This protein binds this small molecule.
Small molecule (SMILES): COc1ccc(-c2cc3c(C)nc(N)nc3n(C3CCC(OCCO)CC3)c2=O)cn1

Binding-site contacts:
Ligand atom O19 contacts residue ASP831 of chain 1.A at 3.7 Å.
Ligand atom N1 contacts residue VAL749 of chain 1.A at 3.0 Å (h-bond).
Ligand atom N17 contacts residue ASP831 of chain 1.A at 3.7 Å.
Ligand atom O28 contacts residue GLN757 of chain 1.A at 3.4 Å (h-bond).
Ligand atom C8 contacts residue ILE830 of chain 1.A at 3.7 Å (hydrophobic).
Ligand atom O19 contacts residue LYS700 of chain 1.A at 2.8 Å (salt-bridge).
Ligand atom N17 contacts residue TYR734 of chain 1.A at 3.8 Å.
Ligand atom N3 contacts residue MET820 of chain 1.A at 3.5 Å (h-bond).
Ligand atom O31 contacts residue MET756 of chain 1.A at 3.9 Å.
Ligand atom C18 contacts residue ASP831 of chain 1.A at 3.8 Å.
Ligand atom C18 contacts residue TYR734 of chain 1.A at 3.6 Å (hydrophobic).
Ligand atom C16 contacts residue LYS700 of chain 1.A at 3.9 Å.
Ligand atom C21 contacts residue GLU747 of chain 1.A at 2.9 Å.
Ligand atom C20 contacts residue ASP831 of chain 1.A at 3.3 Å.
Ligand atom C2 contacts residue VAL749 of chain 1.A at 3.7 Å (hydrophobic).
Ligand atom C8 contacts residue ILE698 of chain 1.A at 3.6 Å (hydrophobic).
Ligand atom C10 contacts residue ILE746 of chain 1.A at 3.9 Å (hydrophobic).
Ligand atom N1 contacts residue VAL748 of chain 1.A at 3.9 Å.
Ligand atom O28 contacts residue ARG668 of chain 1.A at 3.9 Å.
Ligand atom C24 contacts residue GLN757 of chain 1.A at 3.8 Å.
Ligand atom C26 contacts residue ARG668 of chain 1.A at 3.5 Å.
Ligand atom C16 contacts residue ASP831 of chain 1.A at 3.9 Å.
Ligand atom N7 contacts residue ILE698 of chain 1.A at 3.8 Å.
Ligand atom C2 contacts residue MET820 of chain 1.A at 3.5 Å (hydrophobic).
Ligand atom C27 contacts residue MET670 of chain 1.A at 3.6 Å (hydrophobic).
Ligand atom C20 contacts residue ASP708 of chain 1.A at 3.2 Å.
Ligand atom C9 contacts residue ILE698 of chain 1.A at 3.8 Å (hydrophobic).
Ligand atom C29 contacts residue ARG668 of chain 1.A at 3.7 Å.
Ligand atom C4 contacts residue MET820 of chain 1.A at 3.9 Å (hydrophobic).
Ligand atom O31 contacts residue GLN757 of chain 1.A at 3.1 Å (h-bond).
Ligand atom C21 contacts residue TYR734 of chain 1.A at 3.8 Å (hydrophobic).
Ligand atom N12 contacts residue VAL749 of chain 1.A at 2.8 Å (h-bond).
Ligand atom C9 contacts residue ILE830 of chain 1.A at 3.7 Å (hydrophobic).
Ligand atom N12 contacts residue SER752 of chain 1.A at 3.8 Å.
Ligand atom C20 contacts residue LYS700 of chain 1.A at 3.5 Å.
Ligand atom C20 contacts residue LEU705 of chain 1.A at 3.9 Å (hydrophobic).
Ligand atom C21 contacts residue VAL749 of chain 1.A at 3.7 Å (hydrophobic).
Ligand atom C6 contacts residue VAL749 of chain 1.A at 3.7 Å (hydrophobic).
Ligand atom N12 contacts residue MET820 of chain 1.A at 3.4 Å.
Ligand atom C6 contacts residue GLU747 of chain 1.A at 3.8 Å.

Sequence of chain 1.A:
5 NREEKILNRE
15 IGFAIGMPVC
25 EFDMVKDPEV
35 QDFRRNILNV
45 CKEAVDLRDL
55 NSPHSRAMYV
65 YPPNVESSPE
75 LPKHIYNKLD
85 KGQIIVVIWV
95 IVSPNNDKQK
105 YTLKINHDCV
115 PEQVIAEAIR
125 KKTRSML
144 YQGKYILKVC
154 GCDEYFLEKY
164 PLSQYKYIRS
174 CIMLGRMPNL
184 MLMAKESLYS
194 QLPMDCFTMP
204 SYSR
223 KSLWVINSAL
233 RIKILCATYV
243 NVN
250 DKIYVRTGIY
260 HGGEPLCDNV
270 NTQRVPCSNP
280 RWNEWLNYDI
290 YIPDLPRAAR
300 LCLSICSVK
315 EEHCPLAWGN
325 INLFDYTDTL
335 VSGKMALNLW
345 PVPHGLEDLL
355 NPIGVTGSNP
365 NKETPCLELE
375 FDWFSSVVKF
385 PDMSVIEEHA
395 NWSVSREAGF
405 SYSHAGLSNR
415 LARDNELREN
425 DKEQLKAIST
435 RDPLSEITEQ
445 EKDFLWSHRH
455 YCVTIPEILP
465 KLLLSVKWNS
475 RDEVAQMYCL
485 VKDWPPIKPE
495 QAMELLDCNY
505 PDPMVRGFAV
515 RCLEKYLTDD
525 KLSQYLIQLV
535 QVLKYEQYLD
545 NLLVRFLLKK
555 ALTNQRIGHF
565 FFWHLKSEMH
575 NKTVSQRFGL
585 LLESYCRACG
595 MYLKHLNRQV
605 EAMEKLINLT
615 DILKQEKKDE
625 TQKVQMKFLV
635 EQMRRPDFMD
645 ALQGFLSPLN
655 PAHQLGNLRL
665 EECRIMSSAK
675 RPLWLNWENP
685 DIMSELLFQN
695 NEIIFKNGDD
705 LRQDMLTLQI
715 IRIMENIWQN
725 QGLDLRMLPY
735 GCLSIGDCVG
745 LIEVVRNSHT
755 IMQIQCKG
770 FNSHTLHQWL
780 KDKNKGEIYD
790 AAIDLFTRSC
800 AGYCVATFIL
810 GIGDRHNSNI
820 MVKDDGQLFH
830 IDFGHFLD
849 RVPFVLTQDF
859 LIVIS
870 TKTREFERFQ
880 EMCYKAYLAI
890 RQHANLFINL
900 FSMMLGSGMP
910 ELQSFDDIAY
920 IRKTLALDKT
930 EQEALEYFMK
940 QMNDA